Binding-site contacts:
Ligand atom O3 contacts residue MG1 of chain 1.X at 4.2 Å.
Ligand atom O4 contacts residue ALA209 of chain 1.D at 3.3 Å.
Ligand atom C2 contacts residue GLU188 of chain 1.D at 3.7 Å.
Ligand atom C2 contacts residue MG1 of chain 1.X at 3.0 Å.
Ligand atom O1 contacts residue LYS186 of chain 1.D at 2.8 Å (salt-bridge).
Ligand atom C1 contacts residue LYS186 of chain 1.D at 3.6 Å.
Ligand atom O2 contacts residue GLU188 of chain 1.D at 3.0 Å (salt-bridge).
Ligand atom C2 contacts residue ARG210 of chain 1.D at 4.3 Å.
Ligand atom O4 contacts residue GLY211 of chain 1.D at 2.9 Å (h-bond).
Ligand atom O1 contacts residue ARG87 of chain 1.D at 4.5 Å.
Ligand atom O3 contacts residue MET207 of chain 1.D at 4.1 Å.
Ligand atom O4 contacts residue ASP212 of chain 1.D at 3.9 Å.
Ligand atom O3 contacts residue LYS186 of chain 1.D at 3.8 Å.
Ligand atom O1 contacts residue ASP212 of chain 1.D at 4.1 Å.
Ligand atom C1 contacts residue MG1 of chain 1.X at 2.9 Å.
Ligand atom O1 contacts residue MG1 of chain 1.X at 2.2 Å.
Ligand atom O3 contacts residue ARG87 of chain 1.D at 3.9 Å.
Ligand atom O2 contacts residue GLY211 of chain 1.D at 3.7 Å.
Ligand atom O4 contacts residue MG1 of chain 1.X at 4.2 Å.
Ligand atom O4 contacts residue ARG210 of chain 1.D at 3.5 Å (salt-bridge).
Ligand atom O3 contacts residue THR244 of chain 1.D at 3.5 Å (h-bond).
Ligand atom O2 contacts residue ASP212 of chain 1.D at 2.9 Å (salt-bridge).
Ligand atom O1 contacts residue GLU188 of chain 1.D at 3.2 Å (salt-bridge).
Ligand atom C2 contacts residue THR244 of chain 1.D at 3.6 Å.
Ligand atom C1 contacts residue THR244 of chain 1.D at 4.0 Å.
Ligand atom O2 contacts residue ALA209 of chain 1.D at 3.8 Å.
Ligand atom O3 contacts residue ALA209 of chain 1.D at 4.2 Å.
Ligand atom C2 contacts residue ASP212 of chain 1.D at 3.8 Å.
Ligand atom O4 contacts residue THR244 of chain 1.D at 2.5 Å (h-bond).
Ligand atom C2 contacts residue ALA209 of chain 1.D at 3.6 Å (hydrophobic).
Ligand atom O1 contacts residue ALA209 of chain 1.D at 4.2 Å.
Ligand atom C2 contacts residue GLY211 of chain 1.D at 3.7 Å.
Ligand atom O3 contacts residue MET276 of chain 1.D at 4.0 Å.
Ligand atom C1 contacts residue ALA209 of chain 1.D at 3.8 Å (hydrophobic).
Ligand atom O2 contacts residue MG1 of chain 1.X at 2.2 Å.
Ligand atom C1 contacts residue GLU188 of chain 1.D at 3.8 Å.

The small molecule below binds the protein below.
Small molecule (SMILES): O=C([O-])C(=O)[O-]

Sequence of chain 1.D:
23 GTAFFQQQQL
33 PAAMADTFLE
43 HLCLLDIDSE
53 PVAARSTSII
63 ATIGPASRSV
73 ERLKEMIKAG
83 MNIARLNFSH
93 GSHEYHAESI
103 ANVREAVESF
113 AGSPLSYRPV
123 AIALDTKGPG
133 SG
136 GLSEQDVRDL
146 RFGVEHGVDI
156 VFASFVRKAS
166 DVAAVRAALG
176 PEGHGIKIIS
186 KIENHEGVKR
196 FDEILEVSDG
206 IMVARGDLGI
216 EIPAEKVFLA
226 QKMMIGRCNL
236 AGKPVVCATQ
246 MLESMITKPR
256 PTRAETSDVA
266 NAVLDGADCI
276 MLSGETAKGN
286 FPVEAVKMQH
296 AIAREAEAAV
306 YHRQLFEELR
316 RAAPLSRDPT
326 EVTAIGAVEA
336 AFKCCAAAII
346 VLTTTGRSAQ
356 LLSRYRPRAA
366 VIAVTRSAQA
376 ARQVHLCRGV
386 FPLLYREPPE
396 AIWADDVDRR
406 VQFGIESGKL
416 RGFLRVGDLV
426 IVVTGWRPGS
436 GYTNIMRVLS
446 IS